Sequence of chain 40.E:
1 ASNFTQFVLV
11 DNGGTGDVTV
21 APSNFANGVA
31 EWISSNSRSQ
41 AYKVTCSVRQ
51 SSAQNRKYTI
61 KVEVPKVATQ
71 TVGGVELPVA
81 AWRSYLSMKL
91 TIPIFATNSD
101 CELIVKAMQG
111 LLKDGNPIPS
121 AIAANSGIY

The protein below binds the small molecule below.
Small molecule (SMILES): Nc1nc(=O)c2ncn([C@@H]3O[C@H](CO[P](=O)(O)O[C@H]4[C@@H](O)[C@H](n5cnc6c(N)ncnc65)O[C@@H]4CO[P](=O)(O)O[C@@H]4[C@@H](O)[C@H](n5cnc6c(N)ncnc65)O[C@@H]4COP(=O)=O)[C@@H](O)[C@H]3O)c2[nH]1

Sequence of chain 59.E:
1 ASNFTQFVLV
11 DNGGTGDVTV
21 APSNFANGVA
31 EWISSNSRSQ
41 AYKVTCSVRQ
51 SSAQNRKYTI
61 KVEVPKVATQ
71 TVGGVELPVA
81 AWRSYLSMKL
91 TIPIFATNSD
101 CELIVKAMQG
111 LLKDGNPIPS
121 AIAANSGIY

Binding-site contacts:
Ligand atom C2 contacts residue THR59 of chain 40.E at 4.1 Å.
Ligand atom N7 contacts residue THR45 of chain 40.E at 2.5 Å (h-bond).
Ligand atom N6 contacts residue THR45 of chain 40.E at 2.5 Å (h-bond).
Ligand atom N6 contacts residue THR91 of chain 59.E at 3.5 Å (h-bond).
Ligand atom OP2 contacts residue LYS43 of chain 40.E at 2.7 Å (salt-bridge).
Ligand atom OP2 contacts residue GLU63 of chain 40.E at 3.6 Å (salt-bridge).
Ligand atom N1 contacts residue TYR85 of chain 40.E at 3.5 Å.
Ligand atom C5 contacts residue THR45 of chain 40.E at 3.1 Å.
Ligand atom OP1 contacts residue LYS43 of chain 40.E at 2.9 Å (salt-bridge).
Ligand atom C5 contacts residue TYR85 of chain 40.E at 3.5 Å (hydrophobic).
Ligand atom P contacts residue LYS43 of chain 40.E at 3.2 Å.
Ligand atom N6 contacts residue LYS61 of chain 40.E at 4.1 Å.
Ligand atom P contacts residue TYR85 of chain 40.E at 3.7 Å.
Ligand atom N9 contacts residue TYR85 of chain 40.E at 4.0 Å.
Ligand atom N6 contacts residue THR59 of chain 40.E at 2.8 Å (h-bond).
Ligand atom O6 contacts residue LYS61 of chain 40.E at 3.0 Å (salt-bridge).
Ligand atom OP1 contacts residue TYR85 of chain 40.E at 3.5 Å (h-bond).
Ligand atom N1 contacts residue SER47 of chain 40.E at 2.9 Å (h-bond).
Ligand atom N6 contacts residue SER47 of chain 40.E at 4.1 Å.
Ligand atom C6 contacts residue THR59 of chain 40.E at 3.6 Å.
Ligand atom N6 contacts residue TYR85 of chain 40.E at 3.4 Å.
Ligand atom C2 contacts residue SER47 of chain 40.E at 3.4 Å.
Ligand atom C8 contacts residue LYS61 of chain 40.E at 3.7 Å.
Ligand atom C6 contacts residue TYR85 of chain 40.E at 3.4 Å (hydrophobic).
Ligand atom C6 contacts residue LYS61 of chain 40.E at 3.8 Å.
Ligand atom N7 contacts residue LYS61 of chain 40.E at 3.7 Å.
Ligand atom C4 contacts residue LYS61 of chain 40.E at 3.7 Å.
Ligand atom C6 contacts residue VAL29 of chain 40.E at 4.1 Å (hydrophobic).
Ligand atom C8 contacts residue THR45 of chain 40.E at 3.8 Å.
Ligand atom C4 contacts residue TYR85 of chain 40.E at 3.8 Å (hydrophobic).
Ligand atom C6 contacts residue SER47 of chain 40.E at 3.9 Å.
Ligand atom C5' contacts residue TYR85 of chain 40.E at 4.0 Å (hydrophobic).
Ligand atom N6 contacts residue CYS46 of chain 40.E at 3.4 Å (h-bond).
Ligand atom N9 contacts residue LYS61 of chain 40.E at 3.7 Å.
Ligand atom C6 contacts residue THR45 of chain 40.E at 3.1 Å.
Ligand atom C5 contacts residue LYS61 of chain 40.E at 3.7 Å.
Ligand atom N1 contacts residue THR59 of chain 40.E at 3.5 Å.
Ligand atom C5 contacts residue VAL29 of chain 40.E at 4.0 Å (hydrophobic).
Ligand atom N7 contacts residue TYR85 of chain 40.E at 3.7 Å.
Ligand atom C8 contacts residue TYR85 of chain 40.E at 3.8 Å (hydrophobic).